A protein and the small-molecule ligand that binds it are described below.
Small molecule (SMILES): CC(=O)N[C@@H]1[C@@H](O)[C@H](O)[C@@H](CO)O[C@H]1O

Sequence of chain 16.B:
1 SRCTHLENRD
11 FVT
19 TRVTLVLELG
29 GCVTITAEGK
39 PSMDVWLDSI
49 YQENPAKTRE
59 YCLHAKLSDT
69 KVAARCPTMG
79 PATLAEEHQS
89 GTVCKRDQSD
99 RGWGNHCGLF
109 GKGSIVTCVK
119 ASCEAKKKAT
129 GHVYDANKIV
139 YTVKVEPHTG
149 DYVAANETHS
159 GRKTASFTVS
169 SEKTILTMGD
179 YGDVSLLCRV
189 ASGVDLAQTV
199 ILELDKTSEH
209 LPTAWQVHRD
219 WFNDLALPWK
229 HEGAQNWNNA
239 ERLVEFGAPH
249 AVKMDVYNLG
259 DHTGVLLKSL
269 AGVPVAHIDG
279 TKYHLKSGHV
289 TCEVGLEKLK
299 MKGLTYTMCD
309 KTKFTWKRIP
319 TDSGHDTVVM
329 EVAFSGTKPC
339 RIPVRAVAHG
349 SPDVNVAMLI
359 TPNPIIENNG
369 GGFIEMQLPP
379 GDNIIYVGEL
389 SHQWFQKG

Sequence of chain 48.B:
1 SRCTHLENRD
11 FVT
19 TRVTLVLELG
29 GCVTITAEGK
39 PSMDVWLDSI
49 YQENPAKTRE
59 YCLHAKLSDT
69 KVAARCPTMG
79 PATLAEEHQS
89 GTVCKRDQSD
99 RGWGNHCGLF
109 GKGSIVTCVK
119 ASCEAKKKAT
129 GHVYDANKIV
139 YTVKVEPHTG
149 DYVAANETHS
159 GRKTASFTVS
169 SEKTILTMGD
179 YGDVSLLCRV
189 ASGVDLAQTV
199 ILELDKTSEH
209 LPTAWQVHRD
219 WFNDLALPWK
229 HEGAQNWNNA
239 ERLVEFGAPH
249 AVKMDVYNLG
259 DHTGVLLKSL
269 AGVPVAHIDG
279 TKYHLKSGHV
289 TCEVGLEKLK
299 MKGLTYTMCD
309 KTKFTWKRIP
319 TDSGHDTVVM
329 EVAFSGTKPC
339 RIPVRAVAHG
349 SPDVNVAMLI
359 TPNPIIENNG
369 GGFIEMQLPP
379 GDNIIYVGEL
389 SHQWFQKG

Binding-site contacts:
Ligand atom C1 contacts residue HIS104 of chain 48.B at 3.2 Å.
Ligand atom C1 contacts residue ASN154 of chain 16.B at 1.4 Å.
Ligand atom O5 contacts residue HIS104 of chain 48.B at 3.2 Å (h-bond).
Ligand atom O5 contacts residue ASN154 of chain 16.B at 2.4 Å (h-bond).
Ligand atom O7 contacts residue ASN154 of chain 16.B at 3.1 Å (h-bond).
Ligand atom C8 contacts residue ASN154 of chain 16.B at 3.8 Å.
Ligand atom O7 contacts residue HIS104 of chain 48.B at 4.2 Å.
Ligand atom C7 contacts residue GLU155 of chain 16.B at 4.1 Å.
Ligand atom C3 contacts residue ASN154 of chain 16.B at 3.8 Å.
Ligand atom C2 contacts residue HIS104 of chain 48.B at 4.4 Å.
Ligand atom N2 contacts residue ASN154 of chain 16.B at 2.9 Å (h-bond).
Ligand atom C5 contacts residue HIS104 of chain 48.B at 3.3 Å.
Ligand atom O6 contacts residue HIS104 of chain 48.B at 2.9 Å.
Ligand atom C5 contacts residue ASN154 of chain 16.B at 3.7 Å.
Ligand atom C4 contacts residue ASN154 of chain 16.B at 4.2 Å.
Ligand atom C6 contacts residue HIS104 of chain 48.B at 3.7 Å.
Ligand atom C7 contacts residue ASN154 of chain 16.B at 3.3 Å.
Ligand atom O7 contacts residue GLU155 of chain 16.B at 3.8 Å.
Ligand atom C2 contacts residue ASN154 of chain 16.B at 2.4 Å.
Ligand atom C8 contacts residue GLU155 of chain 16.B at 3.8 Å.